The protein below binds the small molecule below.
Small molecule (SMILES): CC(=O)N[C@@H]1[C@@H](O)[C@H](O)[C@@H](CO)O[C@H]1O

Sequence of chain 1.X:
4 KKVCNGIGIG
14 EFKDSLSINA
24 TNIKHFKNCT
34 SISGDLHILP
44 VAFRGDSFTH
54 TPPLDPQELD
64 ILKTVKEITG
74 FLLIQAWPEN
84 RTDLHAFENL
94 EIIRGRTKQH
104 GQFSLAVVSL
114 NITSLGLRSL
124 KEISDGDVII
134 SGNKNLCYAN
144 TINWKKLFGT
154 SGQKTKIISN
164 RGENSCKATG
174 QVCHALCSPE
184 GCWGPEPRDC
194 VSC

Binding-site contacts:
Ligand atom C3 contacts residue GLN60 of chain 1.X at 4.5 Å.
Ligand atom N2 contacts residue ASN83 of chain 1.X at 3.0 Å (h-bond).
Ligand atom O7 contacts residue ASN83 of chain 1.X at 3.7 Å.
Ligand atom O5 contacts residue ASN83 of chain 1.X at 2.4 Å (h-bond).
Ligand atom C1 contacts residue ASN83 of chain 1.X at 1.4 Å.
Ligand atom C7 contacts residue ASN83 of chain 1.X at 3.8 Å.
Ligand atom C3 contacts residue ASN83 of chain 1.X at 3.8 Å.
Ligand atom C4 contacts residue ASN83 of chain 1.X at 4.3 Å.
Ligand atom C2 contacts residue ASN83 of chain 1.X at 2.6 Å.
Ligand atom C5 contacts residue ASN83 of chain 1.X at 3.7 Å.